Sequence of chain 1.B:
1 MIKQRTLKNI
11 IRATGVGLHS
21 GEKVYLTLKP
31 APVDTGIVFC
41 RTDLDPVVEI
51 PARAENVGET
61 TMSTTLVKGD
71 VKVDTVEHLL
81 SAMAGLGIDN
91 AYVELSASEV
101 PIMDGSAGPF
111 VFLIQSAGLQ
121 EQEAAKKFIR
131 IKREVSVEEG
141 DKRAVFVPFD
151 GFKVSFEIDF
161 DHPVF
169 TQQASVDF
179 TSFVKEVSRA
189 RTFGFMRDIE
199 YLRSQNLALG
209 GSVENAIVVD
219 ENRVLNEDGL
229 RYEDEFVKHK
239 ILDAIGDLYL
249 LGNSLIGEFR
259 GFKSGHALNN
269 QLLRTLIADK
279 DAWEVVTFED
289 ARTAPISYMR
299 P

A small-molecule ligand and the protein it binds are described below.
Small molecule (SMILES): CC#CCOc1ccc(C(=O)N[C@H](C(=O)NO)C(C)(C)N)cc1

Binding-site contacts:
Ligand atom N3 contacts residue MET62 of chain 1.B at 3.5 Å (h-bond).
Ligand atom C4 contacts residue PHE191 of chain 1.B at 3.6 Å (hydrophobic).
Ligand atom C7 contacts residue ILE197 of chain 1.B at 3.8 Å (hydrophobic).
Ligand atom N3 contacts residue HIS264 of chain 1.B at 2.8 Å (h-bond).
Ligand atom C16 contacts residue GLY209 of chain 1.B at 3.6 Å.
Ligand atom N3 contacts residue GLU77 of chain 1.B at 3.1 Å (salt-bridge).
Ligand atom O1 contacts residue ASP241 of chain 1.B at 3.5 Å (salt-bridge).
Ligand atom C15 contacts residue ILE197 of chain 1.B at 3.8 Å (hydrophobic).
Ligand atom O3 contacts residue MET62 of chain 1.B at 3.7 Å.
Ligand atom C13 contacts residue PHE191 of chain 1.B at 3.7 Å (hydrophobic).
Ligand atom O1 contacts residue HIS237 of chain 1.B at 3.0 Å (h-bond).
Ligand atom O4 contacts residue ASP241 of chain 1.B at 3.0 Å (salt-bridge).
Ligand atom C2 contacts residue ASP241 of chain 1.B at 3.7 Å.
Ligand atom N3 contacts residue ZN1 of chain 1.F at 3.0 Å.
Ligand atom C1 contacts residue THR190 of chain 1.B at 3.6 Å.
Ligand atom O4 contacts residue GLU77 of chain 1.B at 2.5 Å (salt-bridge).
Ligand atom O1 contacts residue ZN1 of chain 1.F at 2.0 Å.
Ligand atom O4 contacts residue HIS264 of chain 1.B at 3.3 Å (h-bond).
Ligand atom O1 contacts residue HIS78 of chain 1.B at 3.5 Å (h-bond).
Ligand atom C2 contacts residue ZN1 of chain 1.F at 2.8 Å.
Ligand atom O4 contacts residue ZN1 of chain 1.F at 2.2 Å.
Ligand atom C15 contacts residue GLY209 of chain 1.B at 3.6 Å.
Ligand atom C4 contacts residue THR190 of chain 1.B at 3.7 Å.
Ligand atom C12 contacts residue PHE191 of chain 1.B at 3.2 Å (hydrophobic).
Ligand atom C6 contacts residue ILE197 of chain 1.B at 3.5 Å (hydrophobic).
Ligand atom N2 contacts residue THR190 of chain 1.B at 3.0 Å (h-bond).
Ligand atom C11 contacts residue PHE191 of chain 1.B at 3.7 Å (hydrophobic).
Ligand atom C6 contacts residue SER210 of chain 1.B at 3.8 Å.
Ligand atom C12 contacts residue THR190 of chain 1.B at 3.4 Å.
Ligand atom C15 contacts residue SER210 of chain 1.B at 3.7 Å.
Ligand atom O2 contacts residue ILE197 of chain 1.B at 3.7 Å.
Ligand atom C6 contacts residue GLY209 of chain 1.B at 3.7 Å.
Ligand atom C15 contacts residue VAL216 of chain 1.B at 3.8 Å (hydrophobic).
Ligand atom C2 contacts residue THR190 of chain 1.B at 3.3 Å.
Ligand atom O4 contacts residue HIS78 of chain 1.B at 3.0 Å (h-bond).
Ligand atom O1 contacts residue THR190 of chain 1.B at 2.6 Å (h-bond).
Ligand atom C1 contacts residue MET62 of chain 1.B at 3.8 Å (hydrophobic).
Ligand atom C5 contacts residue ASP241 of chain 1.B at 3.4 Å.
Ligand atom C7 contacts residue ALA214 of chain 1.B at 3.7 Å (hydrophobic).
Ligand atom N3 contacts residue ASP241 of chain 1.B at 3.7 Å.